The small molecule below binds the protein below.
Small molecule (SMILES): NCCOP(=O)(O)O

Binding-site contacts:
Ligand atom O3 contacts residue SER68 of chain 1.K at 1.4 Å.
Ligand atom N contacts residue SER68 of chain 1.K at 3.9 Å.
Ligand atom O2 contacts residue SER68 of chain 1.K at 3.8 Å.
Ligand atom O3 contacts residue THR62 of chain 1.K at 4.3 Å.
Ligand atom CA contacts residue SER68 of chain 1.K at 4.5 Å.
Ligand atom O1 contacts residue THR62 of chain 1.K at 4.4 Å.
Ligand atom O4 contacts residue SER69 of chain 1.K at 4.0 Å.
Ligand atom O3 contacts residue SER69 of chain 1.K at 3.2 Å (h-bond).
Ligand atom O4 contacts residue SER68 of chain 1.K at 3.1 Å.
Ligand atom P contacts residue SER68 of chain 1.K at 2.5 Å.
Ligand atom O1 contacts residue SER68 of chain 1.K at 2.9 Å.
Ligand atom O3 contacts residue ALA67 of chain 1.K at 4.1 Å.
Ligand atom P contacts residue SER69 of chain 1.K at 4.3 Å.

Sequence of chain 1.K:
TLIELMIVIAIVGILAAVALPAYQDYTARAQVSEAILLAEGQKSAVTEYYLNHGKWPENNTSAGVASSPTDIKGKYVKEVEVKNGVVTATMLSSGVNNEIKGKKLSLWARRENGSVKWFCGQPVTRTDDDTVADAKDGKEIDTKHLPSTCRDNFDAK